The small molecule below binds the protein below.
Small molecule (SMILES): CC(=O)N[C@@H]1[C@@H](O)[C@H](O)[C@@H](CO)O[C@H]1O

Sequence of chain 1.B:
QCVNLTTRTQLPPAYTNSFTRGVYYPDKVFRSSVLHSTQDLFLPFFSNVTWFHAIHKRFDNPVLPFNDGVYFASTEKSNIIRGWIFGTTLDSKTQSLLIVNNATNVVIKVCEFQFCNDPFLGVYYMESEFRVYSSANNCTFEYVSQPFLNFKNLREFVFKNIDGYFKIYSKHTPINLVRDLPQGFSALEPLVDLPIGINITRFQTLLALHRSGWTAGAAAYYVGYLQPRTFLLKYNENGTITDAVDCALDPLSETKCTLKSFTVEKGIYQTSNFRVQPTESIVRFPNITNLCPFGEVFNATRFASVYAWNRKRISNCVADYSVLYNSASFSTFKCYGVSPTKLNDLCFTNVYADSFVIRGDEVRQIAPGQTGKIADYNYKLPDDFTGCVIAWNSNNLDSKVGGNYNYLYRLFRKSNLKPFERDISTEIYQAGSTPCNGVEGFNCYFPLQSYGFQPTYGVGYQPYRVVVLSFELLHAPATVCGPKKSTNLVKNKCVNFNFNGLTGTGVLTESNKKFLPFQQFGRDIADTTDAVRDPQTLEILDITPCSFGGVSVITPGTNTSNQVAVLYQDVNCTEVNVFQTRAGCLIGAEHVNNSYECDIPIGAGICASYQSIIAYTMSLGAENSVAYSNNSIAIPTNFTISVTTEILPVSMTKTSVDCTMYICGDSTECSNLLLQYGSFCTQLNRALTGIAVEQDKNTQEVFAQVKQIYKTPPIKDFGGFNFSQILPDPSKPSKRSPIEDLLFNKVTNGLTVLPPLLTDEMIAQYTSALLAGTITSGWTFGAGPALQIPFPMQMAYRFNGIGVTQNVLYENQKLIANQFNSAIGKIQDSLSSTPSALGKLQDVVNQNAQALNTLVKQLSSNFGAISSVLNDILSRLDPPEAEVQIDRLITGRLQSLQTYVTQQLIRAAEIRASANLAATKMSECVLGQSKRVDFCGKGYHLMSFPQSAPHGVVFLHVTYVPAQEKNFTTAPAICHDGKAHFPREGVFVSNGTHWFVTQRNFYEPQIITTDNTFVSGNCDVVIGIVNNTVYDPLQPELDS

Binding-site contacts:
Ligand atom O6 contacts residue TYR28 of chain 1.B at 3.5 Å.
Ligand atom C3 contacts residue ASN61 of chain 1.B at 3.8 Å.
Ligand atom O5 contacts residue TYR28 of chain 1.B at 3.8 Å.
Ligand atom C5 contacts residue ASN61 of chain 1.B at 3.6 Å.
Ligand atom C7 contacts residue ASN61 of chain 1.B at 3.3 Å.
Ligand atom C5 contacts residue TYR28 of chain 1.B at 3.7 Å (hydrophobic).
Ligand atom O7 contacts residue ASN61 of chain 1.B at 3.4 Å (h-bond).
Ligand atom N2 contacts residue ASN61 of chain 1.B at 2.9 Å (h-bond).
Ligand atom C6 contacts residue TYR28 of chain 1.B at 3.8 Å (hydrophobic).
Ligand atom C8 contacts residue ASN61 of chain 1.B at 3.8 Å.
Ligand atom O5 contacts residue ASN61 of chain 1.B at 2.3 Å (h-bond).
Ligand atom C4 contacts residue ASN61 of chain 1.B at 4.2 Å.
Ligand atom C1 contacts residue TYR28 of chain 1.B at 3.7 Å (hydrophobic).
Ligand atom C1 contacts residue ASN61 of chain 1.B at 1.4 Å.
Ligand atom C2 contacts residue ASN61 of chain 1.B at 2.5 Å.